Binding-site contacts:
Ligand atom C32 contacts residue VAL86 of chain 1.B at 3.8 Å (hydrophobic).
Ligand atom C30 contacts residue TRP106 of chain 2.A at 3.7 Å (hydrophobic).
Ligand atom C57 contacts residue LEU80 of chain 1.B at 3.8 Å (hydrophobic).
Ligand atom C30 contacts residue LEU80 of chain 1.B at 3.8 Å (hydrophobic).
Ligand atom C9 contacts residue LYS15 of chain 2.A at 3.8 Å.
Ligand atom O11 contacts residue LEU190 of chain 1.B at 3.8 Å.
Ligand atom N8 contacts residue NJQ1 of chain 2.D at 3.7 Å.
Ligand atom C47 contacts residue LEU103 of chain 1.B at 3.6 Å (hydrophobic).
Ligand atom C32 contacts residue TRP106 of chain 2.A at 3.3 Å (hydrophobic).
Ligand atom C33 contacts residue ALA87 of chain 1.B at 3.5 Å (hydrophobic).
Ligand atom C37 contacts residue NJQ1 of chain 1.J at 3.7 Å.
Ligand atom N8 contacts residue LEU80 of chain 1.B at 3.6 Å.
Ligand atom C3 contacts residue SER188 of chain 1.B at 3.4 Å.
Ligand atom C3 contacts residue LEU190 of chain 1.B at 3.7 Å (hydrophobic).
Ligand atom C28 contacts residue LEU80 of chain 1.B at 3.6 Å (hydrophobic).
Ligand atom C15 contacts residue PRO189 of chain 1.B at 3.8 Å (hydrophobic).
Ligand atom O29 contacts residue NJQ1 of chain 2.D at 3.3 Å.
Ligand atom C20 contacts residue LEU80 of chain 1.B at 3.9 Å (hydrophobic).
Ligand atom C4 contacts residue LEU190 of chain 1.B at 3.7 Å (hydrophobic).
Ligand atom C20 contacts residue LEU76 of chain 1.B at 3.4 Å (hydrophobic).
Ligand atom C33 contacts residue VAL86 of chain 1.B at 3.6 Å (hydrophobic).
Ligand atom C9 contacts residue SER188 of chain 1.B at 3.5 Å.
Ligand atom C34 contacts residue TRP106 of chain 1.B at 3.7 Å (hydrophobic).
Ligand atom C19 contacts residue LEU76 of chain 1.B at 3.6 Å (hydrophobic).
Ligand atom C1 contacts residue NJQ1 of chain 2.D at 3.1 Å.
Ligand atom C28 contacts residue NJQ1 of chain 2.D at 3.7 Å.
Ligand atom O11 contacts residue SER188 of chain 1.B at 2.5 Å (h-bond).
Ligand atom C33 contacts residue TRP106 of chain 2.A at 3.5 Å (hydrophobic).
Ligand atom C2 contacts residue NJQ1 of chain 2.D at 3.8 Å.
Ligand atom O29 contacts residue LEU80 of chain 1.B at 3.8 Å.
Ligand atom C41 contacts residue TRP106 of chain 1.B at 3.7 Å (hydrophobic).
Ligand atom C21 contacts residue NJQ1 of chain 1.J at 3.9 Å.
Ligand atom O29 contacts residue ALA136 of chain 2.A at 3.3 Å.
Ligand atom C7 contacts residue NJQ1 of chain 2.D at 3.8 Å.
Ligand atom C47 contacts residue ILE102 of chain 1.B at 3.8 Å (hydrophobic).
Ligand atom C9 contacts residue LEU190 of chain 1.B at 3.9 Å (hydrophobic).
Ligand atom C21 contacts residue PRO189 of chain 1.B at 3.5 Å (hydrophobic).
Ligand atom C57 contacts residue ILE102 of chain 1.B at 3.7 Å (hydrophobic).
Ligand atom O10 contacts residue LYS15 of chain 2.A at 2.8 Å (salt-bridge).
Ligand atom C22 contacts residue PRO189 of chain 1.B at 3.8 Å (hydrophobic).

Sequence of chain 2.A:
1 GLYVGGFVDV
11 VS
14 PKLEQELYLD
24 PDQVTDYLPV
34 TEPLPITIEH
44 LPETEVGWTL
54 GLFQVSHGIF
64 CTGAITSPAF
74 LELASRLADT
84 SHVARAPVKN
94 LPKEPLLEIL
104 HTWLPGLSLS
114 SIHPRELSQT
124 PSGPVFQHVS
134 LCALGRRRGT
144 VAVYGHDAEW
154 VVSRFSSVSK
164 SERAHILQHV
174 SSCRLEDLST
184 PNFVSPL

Sequence of chain 1.B:
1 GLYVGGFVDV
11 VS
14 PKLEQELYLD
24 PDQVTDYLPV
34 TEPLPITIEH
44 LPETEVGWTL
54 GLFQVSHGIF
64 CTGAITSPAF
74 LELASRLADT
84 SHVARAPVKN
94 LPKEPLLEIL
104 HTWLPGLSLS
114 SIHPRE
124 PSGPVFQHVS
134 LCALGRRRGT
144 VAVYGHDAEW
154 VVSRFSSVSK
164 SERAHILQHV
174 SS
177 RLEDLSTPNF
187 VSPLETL

This small molecule binds to this protein.
Small molecule (SMILES): O=C(O)c1ccc(NC(=O)c2cccc(CC3CCCCC3)n2)c(Cc2ccccc2)c1